A protein and the small-molecule ligand that binds it are described below.
Small molecule (SMILES): Nc1nc2c(ncn2[C@@H]2O[C@H](CO[P](=O)(O)O[P](=O)(O)NP(=O)(O)O)[C@@H](O)[C@H]2O)c(=O)[nH]1

Binding-site contacts:
Ligand atom O2G contacts residue PRO35 of chain 1.A at 3.4 Å.
Ligand atom O1A contacts residue GLY16 of chain 1.A at 3.4 Å.
Ligand atom PB contacts residue MG1 of chain 1.E at 3.2 Å.
Ligand atom O2G contacts residue GLN62 of chain 1.A at 2.8 Å (h-bond).
Ligand atom O1G contacts residue MG1 of chain 1.E at 2.0 Å.
Ligand atom C3' contacts residue GLU32 of chain 1.A at 3.5 Å.
Ligand atom O1A contacts residue ALA19 of chain 1.A at 2.8 Å (h-bond).
Ligand atom N3B contacts residue MG1 of chain 1.E at 3.4 Å.
Ligand atom O3G contacts residue LYS17 of chain 1.A at 2.6 Å (salt-bridge).
Ligand atom O2B contacts residue GLY14 of chain 1.A at 3.5 Å (h-bond).
Ligand atom C6 contacts residue ASP120 of chain 1.A at 3.6 Å.
Ligand atom O6 contacts residue SER146 of chain 1.A at 3.5 Å.
Ligand atom O2B contacts residue VAL15 of chain 1.A at 3.2 Å (h-bond).
Ligand atom O6 contacts residue ASN117 of chain 1.A at 3.3 Å (h-bond).
Ligand atom O4' contacts residue LYS118 of chain 1.A at 3.2 Å (salt-bridge).
Ligand atom O6 contacts residue ASP120 of chain 1.A at 3.5 Å (salt-bridge).
Ligand atom C2' contacts residue VAL30 of chain 1.A at 3.6 Å (hydrophobic).
Ligand atom O1B contacts residue MG1 of chain 1.E at 2.0 Å.
Ligand atom PG contacts residue MG1 of chain 1.E at 3.2 Å.
Ligand atom O2B contacts residue LYS17 of chain 1.A at 2.8 Å (salt-bridge).
Ligand atom O1G contacts residue THR36 of chain 1.A at 2.9 Å (h-bond).
Ligand atom O3' contacts residue ASP31 of chain 1.A at 2.9 Å (salt-bridge).
Ligand atom O1A contacts residue SER18 of chain 1.A at 3.4 Å (h-bond).
Ligand atom C8 contacts residue GLY16 of chain 1.A at 3.5 Å.
Ligand atom O3G contacts residue GLY61 of chain 1.A at 2.9 Å (h-bond).
Ligand atom O6 contacts residue ALA147 of chain 1.A at 2.8 Å (h-bond).
Ligand atom O1B contacts residue LYS17 of chain 1.A at 3.6 Å.
Ligand atom O2' contacts residue PHE29 of chain 1.A at 3.3 Å.
Ligand atom O2B contacts residue GLY16 of chain 1.A at 3.1 Å (h-bond).
Ligand atom C8 contacts residue ALA19 of chain 1.A at 3.5 Å (hydrophobic).
Ligand atom N1 contacts residue ASP120 of chain 1.A at 2.8 Å (salt-bridge).
Ligand atom N3B contacts residue GLY14 of chain 1.A at 3.1 Å (h-bond).
Ligand atom O2' contacts residue ASP31 of chain 1.A at 3.2 Å (salt-bridge).
Ligand atom O3G contacts residue GLY13 of chain 1.A at 3.4 Å.
Ligand atom O6 contacts residue LYS118 of chain 1.A at 3.4 Å.
Ligand atom N7 contacts residue ASN117 of chain 1.A at 3.1 Å (h-bond).
Ligand atom N2 contacts residue ASP120 of chain 1.A at 2.9 Å (salt-bridge).
Ligand atom O1B contacts residue SER18 of chain 1.A at 3.0 Å (h-bond).
Ligand atom O2' contacts residue VAL30 of chain 1.A at 2.7 Å (h-bond).
Ligand atom O3A contacts residue GLY16 of chain 1.A at 3.2 Å (h-bond).

Sequence of chain 1.A:
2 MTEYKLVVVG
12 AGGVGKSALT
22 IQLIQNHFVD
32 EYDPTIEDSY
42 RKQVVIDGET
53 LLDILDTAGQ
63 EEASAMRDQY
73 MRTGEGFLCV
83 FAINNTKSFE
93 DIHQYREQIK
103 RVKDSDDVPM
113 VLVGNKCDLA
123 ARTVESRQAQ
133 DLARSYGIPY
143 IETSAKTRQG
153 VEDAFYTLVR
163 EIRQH